Binding-site contacts:
Ligand atom C5 contacts residue ASN1093 of chain 1.A at 3.6 Å.
Ligand atom N2 contacts residue ASN1093 of chain 1.A at 3.0 Å (h-bond).
Ligand atom O7 contacts residue ASN1093 of chain 1.A at 2.3 Å (h-bond).
Ligand atom C2 contacts residue ASN1093 of chain 1.A at 2.4 Å.
Ligand atom C1 contacts residue ASN1093 of chain 1.A at 1.4 Å.
Ligand atom C8 contacts residue ASN1093 of chain 1.A at 4.3 Å.
Ligand atom C3 contacts residue ASN1093 of chain 1.A at 3.8 Å.
Ligand atom O7 contacts residue SER730 of chain 1.A at 4.3 Å.
Ligand atom C4 contacts residue ASN1093 of chain 1.A at 4.2 Å.
Ligand atom C7 contacts residue ASN1093 of chain 1.A at 2.9 Å.
Ligand atom O5 contacts residue ASN1093 of chain 1.A at 2.3 Å (h-bond).

The small molecule below binds the protein below.
Small molecule (SMILES): CC(=O)N[C@@H]1[C@@H](O)[C@H](O)[C@@H](CO)O[C@H]1O

Sequence of chain 1.A:
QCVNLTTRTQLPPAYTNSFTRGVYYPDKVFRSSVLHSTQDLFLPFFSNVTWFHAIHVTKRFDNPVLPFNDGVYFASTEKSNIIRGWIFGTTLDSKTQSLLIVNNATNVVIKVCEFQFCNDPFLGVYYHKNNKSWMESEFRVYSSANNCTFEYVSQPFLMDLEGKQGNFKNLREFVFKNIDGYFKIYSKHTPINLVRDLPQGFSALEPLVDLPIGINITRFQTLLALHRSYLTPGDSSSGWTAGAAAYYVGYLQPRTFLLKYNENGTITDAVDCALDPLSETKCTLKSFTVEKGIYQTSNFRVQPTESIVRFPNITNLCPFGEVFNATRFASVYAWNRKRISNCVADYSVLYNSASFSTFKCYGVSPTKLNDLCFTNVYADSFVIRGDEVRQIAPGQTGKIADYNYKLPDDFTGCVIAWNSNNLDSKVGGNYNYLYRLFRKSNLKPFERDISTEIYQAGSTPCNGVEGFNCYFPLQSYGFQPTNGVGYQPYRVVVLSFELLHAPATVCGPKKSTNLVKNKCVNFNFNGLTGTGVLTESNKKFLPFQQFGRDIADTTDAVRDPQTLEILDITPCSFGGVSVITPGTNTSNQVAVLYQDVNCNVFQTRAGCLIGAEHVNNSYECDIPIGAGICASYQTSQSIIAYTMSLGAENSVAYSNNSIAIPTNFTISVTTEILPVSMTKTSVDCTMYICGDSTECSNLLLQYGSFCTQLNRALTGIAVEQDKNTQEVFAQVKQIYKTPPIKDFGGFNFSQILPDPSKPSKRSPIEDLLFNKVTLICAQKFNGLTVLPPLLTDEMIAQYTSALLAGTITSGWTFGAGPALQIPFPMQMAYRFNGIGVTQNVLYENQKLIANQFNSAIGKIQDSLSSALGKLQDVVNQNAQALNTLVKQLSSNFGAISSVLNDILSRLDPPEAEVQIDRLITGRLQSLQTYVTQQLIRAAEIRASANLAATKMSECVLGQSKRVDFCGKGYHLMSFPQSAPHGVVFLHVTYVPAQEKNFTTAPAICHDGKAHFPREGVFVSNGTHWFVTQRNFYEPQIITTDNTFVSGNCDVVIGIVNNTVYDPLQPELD